Binding-site contacts:
Ligand atom O7 contacts residue NAG1 of chain 1.HB at 3.6 Å (h-bond).
Ligand atom C1 contacts residue ASN332 of chain 1.C at 1.4 Å.
Ligand atom C3 contacts residue ASN332 of chain 1.C at 3.6 Å.
Ligand atom C8 contacts residue SER333 of chain 1.C at 3.6 Å.
Ligand atom O7 contacts residue ASN332 of chain 1.C at 4.1 Å.
Ligand atom O4 contacts residue NAG2 of chain 1.HB at 4.1 Å.
Ligand atom C7 contacts residue ASN332 of chain 1.C at 3.5 Å.
Ligand atom O7 contacts residue SER357 of chain 1.C at 4.1 Å.
Ligand atom C2 contacts residue ASN332 of chain 1.C at 2.2 Å.
Ligand atom C8 contacts residue ASN332 of chain 1.C at 4.3 Å.
Ligand atom C7 contacts residue SER357 of chain 1.C at 4.4 Å.
Ligand atom C4 contacts residue ASN332 of chain 1.C at 4.2 Å.
Ligand atom O6 contacts residue NAG1 of chain 1.HB at 4.2 Å.
Ligand atom C7 contacts residue SER333 of chain 1.C at 4.5 Å.
Ligand atom N2 contacts residue ASN332 of chain 1.C at 2.4 Å (h-bond).
Ligand atom N2 contacts residue SER333 of chain 1.C at 4.2 Å.
Ligand atom C5 contacts residue ASN332 of chain 1.C at 3.8 Å.
Ligand atom O5 contacts residue ASN332 of chain 1.C at 2.6 Å (h-bond).
Ligand atom O6 contacts residue NAG2 of chain 1.HB at 2.4 Å (h-bond).
Ligand atom C6 contacts residue NAG2 of chain 1.HB at 3.4 Å.

A small-molecule ligand and the protein it binds are described below.
Small molecule (SMILES): CC(=O)N[C@H]1[C@H](O[C@H]2[C@H](O)[C@@H](NC(C)=O)CO[C@@H]2CO)O[C@H](CO)[C@@H](O[C@@H]2O[C@H](CO)[C@@H](O)[C@H](O)[C@@H]2O)[C@@H]1O

Sequence of chain 1.C:
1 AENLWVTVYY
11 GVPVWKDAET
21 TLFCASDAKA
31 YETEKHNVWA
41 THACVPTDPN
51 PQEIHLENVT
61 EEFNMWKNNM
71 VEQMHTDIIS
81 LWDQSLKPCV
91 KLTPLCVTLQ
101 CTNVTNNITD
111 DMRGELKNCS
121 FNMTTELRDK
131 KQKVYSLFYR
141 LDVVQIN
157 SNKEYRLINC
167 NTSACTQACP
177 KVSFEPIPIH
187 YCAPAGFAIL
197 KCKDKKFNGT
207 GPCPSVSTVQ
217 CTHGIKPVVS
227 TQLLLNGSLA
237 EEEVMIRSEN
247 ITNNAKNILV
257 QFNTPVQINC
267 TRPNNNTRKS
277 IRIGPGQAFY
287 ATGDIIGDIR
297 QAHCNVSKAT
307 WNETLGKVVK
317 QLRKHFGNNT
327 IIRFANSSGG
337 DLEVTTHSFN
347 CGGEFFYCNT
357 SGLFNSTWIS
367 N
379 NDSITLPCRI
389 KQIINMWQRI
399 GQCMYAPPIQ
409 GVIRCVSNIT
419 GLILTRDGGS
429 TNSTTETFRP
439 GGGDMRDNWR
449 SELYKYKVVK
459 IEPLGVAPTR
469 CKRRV